The small molecule below binds the protein below.
Small molecule (SMILES): CC(=O)N[C@@H]1[C@@H](O)[C@H](O)[C@@H](CO)O[C@H]1O

Binding-site contacts:
Ligand atom N2 contacts residue ASN645 of chain 1.C at 2.9 Å (h-bond).
Ligand atom C5 contacts residue HIS643 of chain 1.C at 4.4 Å.
Ligand atom C6 contacts residue HIS643 of chain 1.C at 3.7 Å.
Ligand atom C5 contacts residue ASN645 of chain 1.C at 3.7 Å.
Ligand atom O5 contacts residue HIS643 of chain 1.C at 3.8 Å.
Ligand atom C4 contacts residue ASN645 of chain 1.C at 4.2 Å.
Ligand atom C1 contacts residue ASN645 of chain 1.C at 1.4 Å.
Ligand atom O7 contacts residue ASN645 of chain 1.C at 4.3 Å.
Ligand atom C7 contacts residue ASN645 of chain 1.C at 3.5 Å.
Ligand atom C8 contacts residue ASN645 of chain 1.C at 3.4 Å.
Ligand atom C3 contacts residue ASN645 of chain 1.C at 3.8 Å.
Ligand atom C2 contacts residue ASN645 of chain 1.C at 2.5 Å.
Ligand atom O5 contacts residue ASN645 of chain 1.C at 2.4 Å (h-bond).
Ligand atom O6 contacts residue HIS643 of chain 1.C at 3.8 Å.

Sequence of chain 1.C:
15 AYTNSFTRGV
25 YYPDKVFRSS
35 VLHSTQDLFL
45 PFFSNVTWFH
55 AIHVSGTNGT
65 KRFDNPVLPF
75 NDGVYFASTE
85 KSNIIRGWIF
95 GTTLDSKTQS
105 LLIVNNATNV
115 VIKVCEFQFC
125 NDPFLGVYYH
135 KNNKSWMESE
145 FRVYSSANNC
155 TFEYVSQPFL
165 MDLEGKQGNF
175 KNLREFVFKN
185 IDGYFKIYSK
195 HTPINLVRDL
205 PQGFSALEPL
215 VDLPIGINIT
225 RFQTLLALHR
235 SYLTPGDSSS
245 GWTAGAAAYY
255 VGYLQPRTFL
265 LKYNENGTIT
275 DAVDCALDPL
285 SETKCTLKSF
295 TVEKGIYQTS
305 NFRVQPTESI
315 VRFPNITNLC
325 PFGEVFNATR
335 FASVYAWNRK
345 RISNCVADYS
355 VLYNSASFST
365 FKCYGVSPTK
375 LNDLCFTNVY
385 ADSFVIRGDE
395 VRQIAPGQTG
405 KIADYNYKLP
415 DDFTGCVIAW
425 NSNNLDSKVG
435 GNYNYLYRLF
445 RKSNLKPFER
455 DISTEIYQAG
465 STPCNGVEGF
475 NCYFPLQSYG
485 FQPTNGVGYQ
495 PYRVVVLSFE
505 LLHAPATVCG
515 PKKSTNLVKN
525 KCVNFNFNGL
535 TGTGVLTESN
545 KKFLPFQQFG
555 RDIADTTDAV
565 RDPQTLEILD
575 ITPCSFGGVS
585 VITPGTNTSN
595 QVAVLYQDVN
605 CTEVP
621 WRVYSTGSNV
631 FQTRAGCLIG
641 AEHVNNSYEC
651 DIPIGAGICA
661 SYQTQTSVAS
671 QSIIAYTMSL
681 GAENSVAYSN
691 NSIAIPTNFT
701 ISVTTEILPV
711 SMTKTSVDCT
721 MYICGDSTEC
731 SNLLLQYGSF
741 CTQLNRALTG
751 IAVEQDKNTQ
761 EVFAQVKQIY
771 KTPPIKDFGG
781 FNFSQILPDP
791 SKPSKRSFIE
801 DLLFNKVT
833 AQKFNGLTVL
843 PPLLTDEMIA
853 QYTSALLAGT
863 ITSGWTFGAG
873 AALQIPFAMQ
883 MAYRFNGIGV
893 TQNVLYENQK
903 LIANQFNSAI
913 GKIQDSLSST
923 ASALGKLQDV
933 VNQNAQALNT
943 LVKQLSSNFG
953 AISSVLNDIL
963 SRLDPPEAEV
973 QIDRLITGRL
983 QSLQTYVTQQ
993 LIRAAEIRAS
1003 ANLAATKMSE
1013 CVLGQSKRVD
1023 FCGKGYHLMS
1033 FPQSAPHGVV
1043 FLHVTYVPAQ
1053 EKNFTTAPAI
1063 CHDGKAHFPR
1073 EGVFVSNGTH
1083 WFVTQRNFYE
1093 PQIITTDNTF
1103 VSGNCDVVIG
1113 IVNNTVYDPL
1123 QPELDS